This protein binds this small molecule.
Small molecule (SMILES): CC(=O)N[C@H]1C[C@@H](O)[C@H](O)[C@H](O)[C@@H]1C

Sequence of chain 1.A:
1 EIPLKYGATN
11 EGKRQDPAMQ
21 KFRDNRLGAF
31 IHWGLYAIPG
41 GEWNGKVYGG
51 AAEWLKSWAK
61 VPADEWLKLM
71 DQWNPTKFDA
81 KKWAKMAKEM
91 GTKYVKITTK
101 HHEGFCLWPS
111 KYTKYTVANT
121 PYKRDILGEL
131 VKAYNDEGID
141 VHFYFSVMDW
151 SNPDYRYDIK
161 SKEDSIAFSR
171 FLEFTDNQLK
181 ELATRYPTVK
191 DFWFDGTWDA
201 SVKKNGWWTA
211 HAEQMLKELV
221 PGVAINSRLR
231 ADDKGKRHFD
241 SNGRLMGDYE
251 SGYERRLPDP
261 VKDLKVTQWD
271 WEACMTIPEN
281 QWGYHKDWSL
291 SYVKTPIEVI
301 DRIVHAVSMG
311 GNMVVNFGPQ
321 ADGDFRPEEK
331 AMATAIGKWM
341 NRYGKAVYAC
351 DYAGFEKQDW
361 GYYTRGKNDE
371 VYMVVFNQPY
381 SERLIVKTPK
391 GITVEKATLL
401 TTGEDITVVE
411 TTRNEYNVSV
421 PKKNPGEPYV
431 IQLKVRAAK

Binding-site contacts:
Ligand atom CAE contacts residue HIS102 of chain 1.A at 3.4 Å.
Ligand atom CAD contacts residue TRP54 of chain 1.A at 3.8 Å (hydrophobic).
Ligand atom CAF contacts residue ASP195 of chain 1.A at 1.4 Å.
Ligand atom CAN contacts residue ARG228 of chain 1.A at 3.8 Å.
Ligand atom CAE contacts residue HIS101 of chain 1.A at 3.9 Å.
Ligand atom OAJ contacts residue HIS101 of chain 1.A at 2.9 Å (h-bond).
Ligand atom CAB contacts residue TRP282 of chain 1.A at 3.8 Å (hydrophobic).
Ligand atom OAI contacts residue HIS101 of chain 1.A at 3.2 Å.
Ligand atom OAI contacts residue TRP54 of chain 1.A at 3.0 Å (h-bond).
Ligand atom NAG contacts residue ASP195 of chain 1.A at 3.6 Å (salt-bridge).
Ligand atom CAE contacts residue TRP54 of chain 1.A at 4.0 Å (hydrophobic).
Ligand atom OAM contacts residue ASP195 of chain 1.A at 3.1 Å (salt-bridge).
Ligand atom CAK contacts residue HIS32 of chain 1.A at 3.7 Å.
Ligand atom CAD contacts residue GLU53 of chain 1.A at 3.7 Å.
Ligand atom CAK contacts residue TRP282 of chain 1.A at 3.7 Å (hydrophobic).
Ligand atom OAH contacts residue TRP54 of chain 1.A at 3.1 Å (h-bond).
Ligand atom CAC contacts residue HIS101 of chain 1.A at 3.8 Å.
Ligand atom CAK contacts residue ASP195 of chain 1.A at 4.0 Å.
Ligand atom CAK contacts residue TRP193 of chain 1.A at 3.8 Å (hydrophobic).
Ligand atom OAJ contacts residue TYR144 of chain 1.A at 3.3 Å.
Ligand atom CAC contacts residue HIS32 of chain 1.A at 3.5 Å.
Ligand atom CAD contacts residue ASP195 of chain 1.A at 3.5 Å.
Ligand atom CAC contacts residue GLU53 of chain 1.A at 4.0 Å.
Ligand atom CAE contacts residue TYR144 of chain 1.A at 3.9 Å (hydrophobic).
Ligand atom OAJ contacts residue ASP195 of chain 1.A at 3.1 Å (salt-bridge).
Ligand atom OAH contacts residue HIS102 of chain 1.A at 2.7 Å (h-bond).
Ligand atom CAA contacts residue ASP195 of chain 1.A at 2.4 Å.
Ligand atom OAJ contacts residue HIS32 of chain 1.A at 2.7 Å (h-bond).
Ligand atom OAI contacts residue GLU53 of chain 1.A at 2.6 Å (salt-bridge).
Ligand atom CAF contacts residue TYR144 of chain 1.A at 4.0 Å (hydrophobic).
Ligand atom CAN contacts residue GLU254 of chain 1.A at 3.8 Å.
Ligand atom CAE contacts residue ASP195 of chain 1.A at 2.4 Å.
Ligand atom OAH contacts residue ASP195 of chain 1.A at 3.4 Å (salt-bridge).
Ligand atom CAL contacts residue ASP195 of chain 1.A at 3.9 Å.
Ligand atom CAD contacts residue HIS101 of chain 1.A at 3.8 Å.
Ligand atom CAB contacts residue ASP195 of chain 1.A at 3.4 Å.
Ligand atom CAC contacts residue ASP195 of chain 1.A at 3.5 Å.
Ligand atom OAM contacts residue ARG228 of chain 1.A at 3.1 Å.
Ligand atom CAL contacts residue ARG228 of chain 1.A at 3.8 Å.
Ligand atom CAC contacts residue TRP282 of chain 1.A at 3.9 Å (hydrophobic).